A protein and the small-molecule ligand that binds it are described below.
Small molecule (SMILES): CC(=O)N[C@@H]1[C@@H](O)[C@H](O)[C@@H](CO)O[C@H]1O

Sequence of chain 1.A:
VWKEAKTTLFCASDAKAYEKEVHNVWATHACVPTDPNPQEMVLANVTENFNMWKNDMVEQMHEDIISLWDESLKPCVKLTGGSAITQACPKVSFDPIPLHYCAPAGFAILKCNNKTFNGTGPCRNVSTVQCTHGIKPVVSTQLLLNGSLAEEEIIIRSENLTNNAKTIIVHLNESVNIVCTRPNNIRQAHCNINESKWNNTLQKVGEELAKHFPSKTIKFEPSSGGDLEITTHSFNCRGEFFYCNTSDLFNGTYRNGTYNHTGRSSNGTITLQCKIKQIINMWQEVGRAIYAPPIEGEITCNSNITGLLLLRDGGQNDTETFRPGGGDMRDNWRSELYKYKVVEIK

Binding-site contacts:
Ligand atom C6 contacts residue LYS136 of chain 1.A at 4.0 Å.
Ligand atom C1 contacts residue ASN310 of chain 1.A at 4.0 Å.
Ligand atom C8 contacts residue PHE243 of chain 1.A at 4.2 Å (hydrophobic).
Ligand atom N2 contacts residue ASN146 of chain 1.A at 2.8 Å (h-bond).
Ligand atom N2 contacts residue SER311 of chain 1.A at 2.7 Å (h-bond).
Ligand atom C4 contacts residue ASP95 of chain 1.A at 4.0 Å.
Ligand atom O6 contacts residue NAG1 of chain 1.J at 4.1 Å.
Ligand atom O5 contacts residue ASN146 of chain 1.A at 2.4 Å (h-bond).
Ligand atom C5 contacts residue ASN146 of chain 1.A at 3.6 Å.
Ligand atom O5 contacts residue LYS136 of chain 1.A at 4.0 Å.
Ligand atom C8 contacts residue ASN244 of chain 1.A at 4.0 Å.
Ligand atom C8 contacts residue LEU145 of chain 1.A at 3.6 Å (hydrophobic).
Ligand atom O7 contacts residue PRO96 of chain 1.A at 4.2 Å.
Ligand atom O6 contacts residue LYS136 of chain 1.A at 3.1 Å (salt-bridge).
Ligand atom O3 contacts residue CYS309 of chain 1.A at 3.8 Å.
Ligand atom C1 contacts residue SER311 of chain 1.A at 3.7 Å.
Ligand atom C7 contacts residue ASN146 of chain 1.A at 3.4 Å.
Ligand atom C6 contacts residue ASN310 of chain 1.A at 4.3 Å.
Ligand atom O7 contacts residue VAL138 of chain 1.A at 4.3 Å.
Ligand atom C8 contacts residue SER311 of chain 1.A at 3.6 Å.
Ligand atom C3 contacts residue ASN146 of chain 1.A at 3.7 Å.
Ligand atom O5 contacts residue ASN310 of chain 1.A at 4.2 Å.
Ligand atom C7 contacts residue SER311 of chain 1.A at 3.6 Å.
Ligand atom C1 contacts residue ASN146 of chain 1.A at 1.4 Å.
Ligand atom C2 contacts residue SER311 of chain 1.A at 3.6 Å.
Ligand atom C2 contacts residue ASN310 of chain 1.A at 4.3 Å.
Ligand atom C8 contacts residue ASN146 of chain 1.A at 4.3 Å.
Ligand atom C4 contacts residue ASN146 of chain 1.A at 4.2 Å.
Ligand atom C3 contacts residue SER311 of chain 1.A at 3.9 Å.
Ligand atom C3 contacts residue ASN310 of chain 1.A at 3.6 Å.
Ligand atom O3 contacts residue ASP95 of chain 1.A at 3.5 Å (salt-bridge).
Ligand atom O7 contacts residue ASN146 of chain 1.A at 3.7 Å.
Ligand atom C6 contacts residue NAG1 of chain 1.J at 3.5 Å.
Ligand atom O4 contacts residue ASP95 of chain 1.A at 4.3 Å.
Ligand atom C2 contacts residue ASN146 of chain 1.A at 2.4 Å.
Ligand atom C4 contacts residue ASN310 of chain 1.A at 3.8 Å.
Ligand atom C5 contacts residue ASN310 of chain 1.A at 3.4 Å.
Ligand atom O4 contacts residue ASN310 of chain 1.A at 3.7 Å.
Ligand atom C3 contacts residue ASP95 of chain 1.A at 4.3 Å.
Ligand atom O7 contacts residue ASN244 of chain 1.A at 4.2 Å.